The protein below binds the small molecule below.
Small molecule (SMILES): OC[C@H]1O[C@@H](O)[C@H](O)[C@@H](O)[C@@H]1O

Binding-site contacts:
Ligand atom O6 contacts residue CO21 of chain 1.E at 3.0 Å (h-bond).
Ligand atom O1 contacts residue ASP154 of chain 1.A at 2.7 Å (salt-bridge).
Ligand atom C3 contacts residue ASP236 of chain 1.A at 3.7 Å.
Ligand atom O1 contacts residue ASN91 of chain 1.A at 3.5 Å (h-bond).
Ligand atom C1 contacts residue ASN91 of chain 1.A at 3.9 Å.
Ligand atom O6 contacts residue ASN91 of chain 1.A at 2.7 Å (h-bond).
Ligand atom C6 contacts residue CO21 of chain 1.E at 3.1 Å.
Ligand atom O1 contacts residue ARG158 of chain 1.A at 3.3 Å (salt-bridge).
Ligand atom C6 contacts residue HIS152 of chain 1.A at 3.8 Å.
Ligand atom O1 contacts residue ASN256 of chain 1.A at 3.1 Å (h-bond).
Ligand atom C3 contacts residue ASN211 of chain 1.A at 3.8 Å.
Ligand atom O2 contacts residue ARG158 of chain 1.A at 2.7 Å (salt-bridge).
Ligand atom C5 contacts residue ASN91 of chain 1.A at 4.1 Å.
Ligand atom C4 contacts residue ASP14 of chain 1.A at 3.4 Å.
Ligand atom O6 contacts residue HIS152 of chain 1.A at 2.9 Å (h-bond).
Ligand atom C6 contacts residue ASP14 of chain 1.A at 3.8 Å.
Ligand atom O6 contacts residue LYS92 of chain 1.A at 3.8 Å.
Ligand atom O4 contacts residue ASN211 of chain 1.A at 3.9 Å.
Ligand atom O5 contacts residue HIS152 of chain 1.A at 4.0 Å.
Ligand atom C1 contacts residue ASN256 of chain 1.A at 4.0 Å.
Ligand atom O4 contacts residue ASP14 of chain 1.A at 2.6 Å (salt-bridge).
Ligand atom C3 contacts residue TRP183 of chain 1.A at 3.9 Å (hydrophobic).
Ligand atom C1 contacts residue ARG158 of chain 1.A at 3.9 Å.
Ligand atom O2 contacts residue ASP236 of chain 1.A at 2.6 Å (salt-bridge).
Ligand atom C5 contacts residue HIS152 of chain 1.A at 3.9 Å.
Ligand atom O4 contacts residue TRP183 of chain 1.A at 3.3 Å.
Ligand atom O5 contacts residue ASN91 of chain 1.A at 3.0 Å (h-bond).
Ligand atom C2 contacts residue ASP236 of chain 1.A at 3.5 Å.
Ligand atom C2 contacts residue ASN256 of chain 1.A at 3.7 Å.
Ligand atom O3 contacts residue ASN211 of chain 1.A at 2.9 Å (h-bond).
Ligand atom C6 contacts residue TYR10 of chain 1.A at 3.8 Å (hydrophobic).
Ligand atom O3 contacts residue ASP236 of chain 1.A at 2.7 Å (salt-bridge).
Ligand atom C1 contacts residue ASP154 of chain 1.A at 3.5 Å.
Ligand atom C6 contacts residue ASN91 of chain 1.A at 3.5 Å.
Ligand atom C2 contacts residue ARG158 of chain 1.A at 3.9 Å.
Ligand atom C5 contacts residue CO21 of chain 1.E at 4.0 Å.
Ligand atom O3 contacts residue PHE16 of chain 1.A at 3.5 Å.
Ligand atom O2 contacts residue ASN256 of chain 1.A at 3.3 Å (h-bond).
Ligand atom C2 contacts residue PHE16 of chain 1.A at 4.0 Å (hydrophobic).
Ligand atom O5 contacts residue ASP154 of chain 1.A at 4.1 Å.

Sequence of chain 1.A:
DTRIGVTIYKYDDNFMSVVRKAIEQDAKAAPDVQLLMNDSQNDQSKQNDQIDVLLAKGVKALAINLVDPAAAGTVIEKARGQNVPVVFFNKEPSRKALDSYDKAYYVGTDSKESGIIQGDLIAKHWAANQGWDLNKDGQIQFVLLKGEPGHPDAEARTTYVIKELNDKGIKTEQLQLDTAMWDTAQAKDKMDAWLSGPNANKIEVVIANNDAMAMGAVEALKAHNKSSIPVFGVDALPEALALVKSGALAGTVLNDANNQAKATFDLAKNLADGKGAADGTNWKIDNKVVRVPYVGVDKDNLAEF